The small molecule below binds the protein below.
Small molecule (SMILES): Nc1nc2c(ncn2[C@@H]2O[C@H](CO[P](=O)(O)O[P](=O)(O)NP(=O)(O)O)[C@@H](O)[C@H]2O)c(=O)[nH]1

Sequence of chain 1.A:
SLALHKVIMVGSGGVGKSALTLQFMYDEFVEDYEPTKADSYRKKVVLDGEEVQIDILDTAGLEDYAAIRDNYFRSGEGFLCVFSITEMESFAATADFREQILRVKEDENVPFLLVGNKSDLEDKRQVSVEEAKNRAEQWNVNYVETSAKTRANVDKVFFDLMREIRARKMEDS

Binding-site contacts:
Ligand atom O2G contacts residue THR38 of chain 1.A at 3.0 Å (h-bond).
Ligand atom O1B contacts residue VAL17 of chain 1.A at 3.4 Å (h-bond).
Ligand atom N3B contacts residue TYR35 of chain 1.A at 3.5 Å (h-bond).
Ligand atom O1A contacts residue GLY18 of chain 1.A at 3.4 Å.
Ligand atom O1B contacts residue GLY16 of chain 1.A at 3.5 Å (h-bond).
Ligand atom O1G contacts residue TYR35 of chain 1.A at 2.8 Å (h-bond).
Ligand atom N1 contacts residue ASP122 of chain 1.A at 2.8 Å (salt-bridge).
Ligand atom N2 contacts residue ASP122 of chain 1.A at 2.8 Å (salt-bridge).
Ligand atom O1B contacts residue LYS19 of chain 1.A at 2.7 Å (salt-bridge).
Ligand atom O2B contacts residue LYS19 of chain 1.A at 3.5 Å (salt-bridge).
Ligand atom O3' contacts residue GLU33 of chain 1.A at 2.7 Å (salt-bridge).
Ligand atom O2' contacts residue VAL32 of chain 1.A at 2.8 Å (h-bond).
Ligand atom O3G contacts residue LYS19 of chain 1.A at 2.7 Å (salt-bridge).
Ligand atom O6 contacts residue LYS120 of chain 1.A at 3.3 Å.
Ligand atom O3' contacts residue TYR35 of chain 1.A at 3.4 Å (h-bond).
Ligand atom O6 contacts residue ASP122 of chain 1.A at 3.4 Å (salt-bridge).
Ligand atom O2' contacts residue GLU33 of chain 1.A at 3.2 Å (salt-bridge).
Ligand atom O2G contacts residue MG1 of chain 1.E at 2.2 Å.
Ligand atom PB contacts residue LYS19 of chain 1.A at 3.5 Å.
Ligand atom O2B contacts residue MG1 of chain 1.E at 2.1 Å.
Ligand atom PB contacts residue MG1 of chain 1.E at 3.4 Å.
Ligand atom N3B contacts residue GLY16 of chain 1.A at 2.9 Å (h-bond).
Ligand atom O6 contacts residue ASN119 of chain 1.A at 3.2 Å (h-bond).
Ligand atom N7 contacts residue ASN119 of chain 1.A at 2.9 Å (h-bond).
Ligand atom O3A contacts residue GLY16 of chain 1.A at 3.5 Å.
Ligand atom O2' contacts residue PHE31 of chain 1.A at 3.5 Å.
Ligand atom O3G contacts residue GLY63 of chain 1.A at 2.9 Å (h-bond).
Ligand atom N7 contacts residue ALA21 of chain 1.A at 3.5 Å.
Ligand atom PG contacts residue MG1 of chain 1.E at 3.4 Å.
Ligand atom O2B contacts residue SER20 of chain 1.A at 2.9 Å (h-bond).
Ligand atom C8 contacts residue ALA21 of chain 1.A at 3.5 Å (hydrophobic).
Ligand atom O1A contacts residue SER20 of chain 1.A at 3.3 Å (h-bond).
Ligand atom C6 contacts residue LYS120 of chain 1.A at 3.5 Å.
Ligand atom O1A contacts residue ALA21 of chain 1.A at 2.9 Å (h-bond).
Ligand atom O6 contacts residue SER149 of chain 1.A at 3.4 Å.
Ligand atom O4' contacts residue LYS120 of chain 1.A at 3.2 Å (salt-bridge).
Ligand atom C5' contacts residue GLY16 of chain 1.A at 3.4 Å.
Ligand atom O1B contacts residue GLY18 of chain 1.A at 3.0 Å (h-bond).
Ligand atom O6 contacts residue ALA150 of chain 1.A at 2.9 Å (h-bond).
Ligand atom O3A contacts residue GLY18 of chain 1.A at 3.1 Å (h-bond).